A protein and the small-molecule ligand that binds it are described below.
Small molecule (SMILES): CCCCCCCCCCCNC(=O)[N+]1CCC(C)CC1

Sequence of chain 2.A:
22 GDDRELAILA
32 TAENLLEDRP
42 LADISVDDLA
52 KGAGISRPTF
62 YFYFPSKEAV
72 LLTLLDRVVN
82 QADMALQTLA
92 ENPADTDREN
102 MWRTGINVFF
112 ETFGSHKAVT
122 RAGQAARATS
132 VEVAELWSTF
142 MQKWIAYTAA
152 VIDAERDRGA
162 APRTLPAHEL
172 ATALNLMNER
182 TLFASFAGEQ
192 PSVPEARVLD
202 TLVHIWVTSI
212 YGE

Binding-site contacts:
Ligand atom C9 contacts residue GLU180 of chain 2.A at 3.9 Å.
Ligand atom C1 contacts residue GLY124 of chain 2.A at 3.8 Å.
Ligand atom C13 contacts residue ASN176 of chain 2.A at 3.2 Å.
Ligand atom O1 contacts residue PHE110 of chain 2.A at 3.8 Å.
Ligand atom C13 contacts residue PHE110 of chain 2.A at 4.0 Å (hydrophobic).
Ligand atom C11 contacts residue ASN176 of chain 2.A at 3.4 Å.
Ligand atom C18 contacts residue TRP207 of chain 2.A at 3.8 Å (hydrophobic).
Ligand atom C16 contacts residue TRP103 of chain 2.A at 3.9 Å (hydrophobic).
Ligand atom C18 contacts residue ASN179 of chain 2.A at 3.9 Å.
Ligand atom C12 contacts residue ASN176 of chain 2.A at 3.6 Å.
Ligand atom O1 contacts residue ASN179 of chain 2.A at 2.9 Å (h-bond).
Ligand atom C1 contacts residue TRP138 of chain 2.A at 3.7 Å (hydrophobic).
Ligand atom C1 contacts residue LEU76 of chain 2.A at 3.9 Å (hydrophobic).
Ligand atom C2 contacts residue GLN125 of chain 2.A at 3.6 Å.
Ligand atom C3 contacts residue GLN125 of chain 2.A at 3.9 Å.
Ligand atom C2 contacts residue TRP138 of chain 2.A at 3.8 Å (hydrophobic).
Ligand atom C18 contacts residue PHE110 of chain 2.A at 3.8 Å (hydrophobic).
Ligand atom C8 contacts residue TRP138 of chain 2.A at 4.0 Å (hydrophobic).
Ligand atom C14 contacts residue THR149 of chain 2.A at 3.4 Å.
Ligand atom C5 contacts residue PHE114 of chain 2.A at 3.6 Å (hydrophobic).
Ligand atom C17 contacts residue GLY106 of chain 2.A at 3.7 Å.
Ligand atom C6 contacts residue PHE114 of chain 2.A at 3.6 Å (hydrophobic).
Ligand atom C10 contacts residue PHE110 of chain 2.A at 3.5 Å (hydrophobic).
Ligand atom C4 contacts residue TRP138 of chain 2.A at 4.0 Å (hydrophobic).
Ligand atom N2 contacts residue TRP207 of chain 2.A at 3.9 Å.
Ligand atom C12 contacts residue ASN179 of chain 2.A at 3.8 Å.
Ligand atom C13 contacts residue THR149 of chain 2.A at 3.5 Å.
Ligand atom C3 contacts residue THR121 of chain 2.A at 3.8 Å.
Ligand atom C13 contacts residue TRP207 of chain 2.A at 4.0 Å (hydrophobic).
Ligand atom C1 contacts residue GLN125 of chain 2.A at 3.7 Å.
Ligand atom C12 contacts residue PHE110 of chain 2.A at 3.7 Å (hydrophobic).
Ligand atom N2 contacts residue PHE110 of chain 2.A at 3.6 Å.
Ligand atom N2 contacts residue ASN176 of chain 2.A at 3.9 Å.
Ligand atom C7 contacts residue GLU180 of chain 2.A at 3.7 Å.
Ligand atom N1 contacts residue ASN176 of chain 2.A at 2.8 Å (h-bond).
Ligand atom C14 contacts residue PHE110 of chain 2.A at 4.0 Å (hydrophobic).
Ligand atom C18 contacts residue ILE107 of chain 2.A at 3.6 Å (hydrophobic).
Ligand atom C5 contacts residue TRP138 of chain 2.A at 3.4 Å (hydrophobic).
Ligand atom C17 contacts residue ILE107 of chain 2.A at 3.7 Å (hydrophobic).
Ligand atom C7 contacts residue TRP138 of chain 2.A at 3.9 Å (hydrophobic).